Sequence of chain 1.G:
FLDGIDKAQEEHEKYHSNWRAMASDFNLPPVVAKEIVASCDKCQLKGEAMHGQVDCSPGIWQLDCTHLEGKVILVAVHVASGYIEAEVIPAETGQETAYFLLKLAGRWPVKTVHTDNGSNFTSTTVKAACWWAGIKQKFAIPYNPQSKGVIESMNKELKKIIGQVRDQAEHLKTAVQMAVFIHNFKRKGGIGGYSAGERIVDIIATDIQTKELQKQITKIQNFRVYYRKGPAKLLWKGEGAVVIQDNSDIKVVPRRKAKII

A small-molecule ligand and the protein it binds are described below.
Small molecule (SMILES): C[C@@H]1CCO[C@H]2Cn3cc(C(=O)NCc4ccc(F)cc4F)c(=O)c(O)c3C(=O)N12

Binding-site contacts:
Ligand atom CAZ contacts residue MG1 of chain 1.R at 2.9 Å.
Ligand atom OAC contacts residue MG1 of chain 1.Q at 2.6 Å.
Ligand atom CAW contacts residue MG1 of chain 1.R at 3.4 Å.
Ligand atom OAQ contacts residue TYR219 of chain 1.G at 3.4 Å.
Ligand atom FAF contacts residue GLN222 of chain 1.G at 3.3 Å.
Ligand atom OAE contacts residue ASP192 of chain 1.G at 2.7 Å (salt-bridge).
Ligand atom CBB contacts residue TYR219 of chain 1.G at 4.0 Å (hydrophobic).
Ligand atom OAE contacts residue ASP140 of chain 1.G at 3.2 Å (salt-bridge).
Ligand atom CAZ contacts residue GLU228 of chain 1.G at 3.6 Å.
Ligand atom CAS contacts residue ASP192 of chain 1.G at 3.7 Å.
Ligand atom CAT contacts residue PRO221 of chain 1.G at 3.8 Å (hydrophobic).
Ligand atom CAU contacts residue PRO221 of chain 1.G at 3.5 Å (hydrophobic).
Ligand atom CAH contacts residue GLN222 of chain 1.G at 3.9 Å.
Ligand atom CAL contacts residue TYR219 of chain 1.G at 3.5 Å (hydrophobic).
Ligand atom FAG contacts residue PRO221 of chain 1.G at 3.9 Å.
Ligand atom OAE contacts residue MG1 of chain 1.R at 3.0 Å.
Ligand atom CAI contacts residue PRO221 of chain 1.G at 4.0 Å (hydrophobic).
Ligand atom CAS contacts residue MG1 of chain 1.Q at 3.5 Å.
Ligand atom OAE contacts residue MG1 of chain 1.Q at 1.6 Å.
Ligand atom OAE contacts residue GLU228 of chain 1.G at 4.0 Å.
Ligand atom CAJ contacts residue GLU228 of chain 1.G at 4.1 Å.
Ligand atom OAD contacts residue ASP140 of chain 1.G at 3.7 Å.
Ligand atom CAH contacts residue PRO221 of chain 1.G at 4.1 Å (hydrophobic).
Ligand atom NAP contacts residue PRO221 of chain 1.G at 4.0 Å.
Ligand atom CAJ contacts residue PRO221 of chain 1.G at 3.5 Å (hydrophobic).
Ligand atom CAM contacts residue GLY194 of chain 1.G at 4.0 Å.
Ligand atom OAD contacts residue MG1 of chain 1.R at 1.9 Å.
Ligand atom CAY contacts residue MG1 of chain 1.Q at 3.8 Å.
Ligand atom OAD contacts residue GLU228 of chain 1.G at 2.7 Å (salt-bridge).
Ligand atom CAW contacts residue MG1 of chain 1.Q at 3.0 Å.
Ligand atom FAG contacts residue GLU228 of chain 1.G at 3.2 Å.
Ligand atom CAU contacts residue GLU228 of chain 1.G at 4.0 Å.
Ligand atom CAR contacts residue PRO221 of chain 1.G at 3.8 Å (hydrophobic).
Ligand atom OAC contacts residue ASP192 of chain 1.G at 3.1 Å (salt-bridge).
Ligand atom OAB contacts residue PRO221 of chain 1.G at 3.9 Å.
Ligand atom CAM contacts residue ASN193 of chain 1.G at 4.1 Å.
Ligand atom CAW contacts residue ASP192 of chain 1.G at 3.6 Å.
Ligand atom OAE contacts residue LYS224 of chain 1.G at 4.0 Å.
Ligand atom CAT contacts residue GLN222 of chain 1.G at 4.0 Å.
Ligand atom CAV contacts residue PRO221 of chain 1.G at 3.8 Å (hydrophobic).